Sequence of chain 8.C:
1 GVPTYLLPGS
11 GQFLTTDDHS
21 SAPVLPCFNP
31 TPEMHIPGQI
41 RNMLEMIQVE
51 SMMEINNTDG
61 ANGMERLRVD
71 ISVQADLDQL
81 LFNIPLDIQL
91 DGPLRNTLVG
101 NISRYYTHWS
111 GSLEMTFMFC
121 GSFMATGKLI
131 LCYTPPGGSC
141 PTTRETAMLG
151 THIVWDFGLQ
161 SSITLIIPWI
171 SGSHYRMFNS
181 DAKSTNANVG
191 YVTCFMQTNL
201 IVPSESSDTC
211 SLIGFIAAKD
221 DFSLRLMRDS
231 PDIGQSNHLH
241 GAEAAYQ

Sequence of chain 8.A:
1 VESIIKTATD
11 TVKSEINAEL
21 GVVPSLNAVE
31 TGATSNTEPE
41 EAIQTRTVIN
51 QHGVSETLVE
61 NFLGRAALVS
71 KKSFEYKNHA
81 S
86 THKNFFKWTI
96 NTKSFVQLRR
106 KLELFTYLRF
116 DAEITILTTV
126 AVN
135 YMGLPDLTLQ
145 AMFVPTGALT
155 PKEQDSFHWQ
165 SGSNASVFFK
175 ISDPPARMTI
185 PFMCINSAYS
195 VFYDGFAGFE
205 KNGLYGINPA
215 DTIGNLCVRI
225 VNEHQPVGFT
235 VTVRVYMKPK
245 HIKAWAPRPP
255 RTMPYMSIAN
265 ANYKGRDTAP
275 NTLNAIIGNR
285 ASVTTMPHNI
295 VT

Binding-site contacts:
Ligand atom C6 contacts residue PRO231 of chain 8.C at 4.0 Å (hydrophobic).
Ligand atom C11 contacts residue GLY234 of chain 8.C at 3.9 Å.
Ligand atom C4 contacts residue ASN275 of chain 8.A at 3.8 Å.
Ligand atom N5 contacts residue PRO231 of chain 8.C at 2.9 Å (h-bond).
Ligand atom O10 contacts residue ASN275 of chain 8.A at 2.9 Å (h-bond).
Ligand atom O3 contacts residue GLY282 of chain 8.A at 3.4 Å.
Ligand atom C11 contacts residue ILE233 of chain 8.C at 3.8 Å (hydrophobic).
Ligand atom O10 contacts residue ARG270 of chain 8.A at 4.0 Å.
Ligand atom O4 contacts residue ASP91 of chain 8.C at 2.8 Å (salt-bridge).
Ligand atom C5 contacts residue ASN275 of chain 8.A at 3.5 Å.
Ligand atom C4 contacts residue PRO231 of chain 8.C at 3.4 Å (hydrophobic).
Ligand atom C4 contacts residue ASP91 of chain 8.C at 3.3 Å.
Ligand atom C3 contacts residue ARG95 of chain 8.C at 3.9 Å.
Ligand atom C4 contacts residue PRO274 of chain 8.A at 4.0 Å (hydrophobic).
Ligand atom C3 contacts residue PRO274 of chain 8.A at 4.1 Å (hydrophobic).
Ligand atom O7 contacts residue SER180 of chain 8.C at 3.7 Å.
Ligand atom C4 contacts residue ARG104 of chain 8.C at 4.0 Å.
Ligand atom O6 contacts residue ASP91 of chain 8.C at 3.3 Å.
Ligand atom O1B contacts residue ARG104 of chain 8.C at 2.8 Å (salt-bridge).
Ligand atom O4 contacts residue ASP232 of chain 8.C at 2.8 Å (salt-bridge).
Ligand atom C10 contacts residue ASN275 of chain 8.A at 3.2 Å.
Ligand atom N5 contacts residue ASN275 of chain 8.A at 3.5 Å (h-bond).
Ligand atom C5 contacts residue PRO231 of chain 8.C at 3.6 Å (hydrophobic).
Ligand atom O6 contacts residue PRO274 of chain 8.A at 3.7 Å.
Ligand atom C3 contacts residue ARG104 of chain 8.C at 3.9 Å.
Ligand atom O4 contacts residue ASN275 of chain 8.A at 3.0 Å (h-bond).
Ligand atom O4 contacts residue PRO231 of chain 8.C at 3.8 Å.
Ligand atom O4 contacts residue ARG95 of chain 8.C at 3.6 Å.
Ligand atom C3 contacts residue ASP232 of chain 8.C at 4.1 Å.
Ligand atom O7 contacts residue PRO274 of chain 8.A at 3.4 Å.
Ligand atom C3 contacts residue PRO274 of chain 8.A at 3.8 Å (hydrophobic).
Ligand atom O3 contacts residue ASP91 of chain 8.C at 4.0 Å.
Ligand atom C6 contacts residue ASP91 of chain 8.C at 3.9 Å.
Ligand atom C10 contacts residue PRO231 of chain 8.C at 3.9 Å (hydrophobic).
Ligand atom C11 contacts residue PRO231 of chain 8.C at 4.0 Å (hydrophobic).
Ligand atom O3 contacts residue PRO274 of chain 8.A at 3.9 Å.
Ligand atom C5 contacts residue PRO274 of chain 8.A at 3.9 Å (hydrophobic).
Ligand atom C11 contacts residue ASP232 of chain 8.C at 3.8 Å.
Ligand atom C4 contacts residue ASP232 of chain 8.C at 3.5 Å.
Ligand atom C1 contacts residue ARG104 of chain 8.C at 3.7 Å.

The small molecule below binds the protein below.
Small molecule (SMILES): CC(=O)N[C@@H]1[C@@H](O)[C@H](O[C@@H]2O[C@H](CO[C@]3(C(=O)O)C[C@H](O)[C@@H](NC(C)=O)[C@H]([C@H](O)[C@H](O)CO)O3)[C@H](O)[C@H](O)[C@H]2O)[C@@H](CO)O[C@H]1O